Binding-site contacts:
Ligand atom OD2 contacts residue SER871 of chain 51.T at 3.2 Å (h-bond).
Ligand atom N contacts residue ASN47 of chain 51.U at 3.8 Å.
Ligand atom O contacts residue ARG46 of chain 51.U at 3.5 Å (salt-bridge).
Ligand atom CB contacts residue GLY42 of chain 51.U at 3.5 Å.
Ligand atom O contacts residue ARG666 of chain 51.T at 3.1 Å (salt-bridge).
Ligand atom CD1 contacts residue ALA20 of chain 51.U at 3.7 Å (hydrophobic).
Ligand atom CA contacts residue GLY42 of chain 51.U at 3.6 Å.
Ligand atom OD1 contacts residue ARG862 of chain 51.T at 3.1 Å.
Ligand atom CE1 contacts residue ASN634 of chain 51.T at 3.4 Å.
Ligand atom CD1 contacts residue ASN634 of chain 51.T at 3.6 Å.
Ligand atom C contacts residue GLY42 of chain 51.U at 3.5 Å.
Ligand atom OD1 contacts residue ALA762 of chain 51.T at 3.5 Å.
Ligand atom O contacts residue GLU911 of chain 51.T at 3.1 Å (salt-bridge).
Ligand atom O contacts residue ASN47 of chain 51.U at 3.3 Å (h-bond).
Ligand atom CB contacts residue GLY42 of chain 51.U at 3.7 Å.
Ligand atom CB contacts residue PHE45 of chain 51.U at 3.3 Å (hydrophobic).
Ligand atom CG2 contacts residue LEU637 of chain 51.T at 3.8 Å (hydrophobic).
Ligand atom O contacts residue GLY42 of chain 51.U at 2.9 Å (h-bond).
Ligand atom N contacts residue ARG46 of chain 51.U at 3.5 Å (salt-bridge).
Ligand atom CA contacts residue ASN47 of chain 51.U at 3.8 Å.
Ligand atom CD1 contacts residue SER21 of chain 51.U at 3.6 Å.
Ligand atom N contacts residue GLY42 of chain 51.U at 3.2 Å (h-bond).
Ligand atom CD1 contacts residue LEU637 of chain 51.T at 3.7 Å (hydrophobic).
Ligand atom ND2 contacts residue ARG666 of chain 51.T at 3.4 Å (salt-bridge).
Ligand atom N contacts residue SER871 of chain 51.T at 3.5 Å (h-bond).
Ligand atom OD2 contacts residue PRO864 of chain 51.T at 3.7 Å.
Ligand atom O contacts residue TYR636 of chain 51.T at 3.5 Å (h-bond).
Ligand atom CA contacts residue GLU911 of chain 51.T at 3.8 Å.
Ligand atom CA contacts residue TYR636 of chain 51.T at 3.7 Å (hydrophobic).
Ligand atom CZ contacts residue PHE633 of chain 51.T at 3.7 Å (hydrophobic).
Ligand atom CZ contacts residue ASN634 of chain 51.T at 3.8 Å.
Ligand atom N contacts residue TYR636 of chain 51.T at 3.8 Å.
Ligand atom OD1 contacts residue ALA874 of chain 51.T at 3.8 Å.
Ligand atom CG2 contacts residue TYR636 of chain 51.T at 3.4 Å (hydrophobic).
Ligand atom CA contacts residue PHE45 of chain 51.U at 3.6 Å (hydrophobic).
Ligand atom CG1 contacts residue GLU911 of chain 51.T at 3.7 Å.
Ligand atom O contacts residue TYR636 of chain 51.T at 3.1 Å (h-bond).
Ligand atom N contacts residue PHE45 of chain 51.U at 3.4 Å (h-bond).
Ligand atom C contacts residue GLU911 of chain 51.T at 3.3 Å.
Ligand atom CD1 contacts residue ARG33 of chain 51.U at 3.8 Å.

A protein and the small-molecule ligand that binds it are described below.
Small molecule (SMILES): CC[C@H](C)[C@H](NC(=O)[C@@H](N)CC(=O)O)C(=O)N[C@@H](CC(N)=O)C(=O)N[C@@H](Cc1ccccc1)C(=O)N[C@@H](CO)C(=O)N[C@@H](CO)C(=O)N[C@H](C=O)CC(C)C

Sequence of chain 51.T:
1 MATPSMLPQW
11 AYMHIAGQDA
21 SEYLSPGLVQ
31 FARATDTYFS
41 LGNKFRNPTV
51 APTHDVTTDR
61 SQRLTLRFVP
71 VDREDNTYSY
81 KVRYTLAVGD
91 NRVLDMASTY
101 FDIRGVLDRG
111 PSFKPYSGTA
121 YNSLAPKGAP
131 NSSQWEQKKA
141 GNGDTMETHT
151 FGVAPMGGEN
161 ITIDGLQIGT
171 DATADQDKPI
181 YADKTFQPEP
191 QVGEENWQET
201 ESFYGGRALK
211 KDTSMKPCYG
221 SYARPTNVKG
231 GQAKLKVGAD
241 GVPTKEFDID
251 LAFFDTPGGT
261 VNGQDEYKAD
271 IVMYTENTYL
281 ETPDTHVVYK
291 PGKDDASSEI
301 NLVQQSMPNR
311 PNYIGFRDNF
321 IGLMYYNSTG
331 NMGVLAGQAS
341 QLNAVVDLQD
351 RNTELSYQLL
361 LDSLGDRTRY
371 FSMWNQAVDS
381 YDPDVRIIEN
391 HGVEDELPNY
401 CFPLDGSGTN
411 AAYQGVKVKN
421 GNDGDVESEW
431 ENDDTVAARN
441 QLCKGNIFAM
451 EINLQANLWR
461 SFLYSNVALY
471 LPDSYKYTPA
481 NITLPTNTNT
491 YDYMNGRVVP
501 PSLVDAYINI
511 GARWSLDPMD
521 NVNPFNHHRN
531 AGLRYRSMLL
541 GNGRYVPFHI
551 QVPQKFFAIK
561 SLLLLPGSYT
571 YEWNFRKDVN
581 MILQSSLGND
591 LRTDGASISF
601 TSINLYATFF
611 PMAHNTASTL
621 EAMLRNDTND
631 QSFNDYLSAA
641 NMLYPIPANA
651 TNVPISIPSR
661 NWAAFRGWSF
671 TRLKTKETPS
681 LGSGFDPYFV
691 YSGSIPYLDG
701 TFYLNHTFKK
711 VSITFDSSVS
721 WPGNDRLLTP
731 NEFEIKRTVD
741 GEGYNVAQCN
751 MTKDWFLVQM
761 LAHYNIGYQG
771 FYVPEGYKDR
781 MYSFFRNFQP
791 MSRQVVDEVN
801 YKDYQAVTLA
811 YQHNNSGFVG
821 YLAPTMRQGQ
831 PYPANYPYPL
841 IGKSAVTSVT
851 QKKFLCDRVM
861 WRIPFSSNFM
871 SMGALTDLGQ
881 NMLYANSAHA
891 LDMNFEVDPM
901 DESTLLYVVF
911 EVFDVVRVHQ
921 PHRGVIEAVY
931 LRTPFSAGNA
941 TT

Sequence of chain 51.U:
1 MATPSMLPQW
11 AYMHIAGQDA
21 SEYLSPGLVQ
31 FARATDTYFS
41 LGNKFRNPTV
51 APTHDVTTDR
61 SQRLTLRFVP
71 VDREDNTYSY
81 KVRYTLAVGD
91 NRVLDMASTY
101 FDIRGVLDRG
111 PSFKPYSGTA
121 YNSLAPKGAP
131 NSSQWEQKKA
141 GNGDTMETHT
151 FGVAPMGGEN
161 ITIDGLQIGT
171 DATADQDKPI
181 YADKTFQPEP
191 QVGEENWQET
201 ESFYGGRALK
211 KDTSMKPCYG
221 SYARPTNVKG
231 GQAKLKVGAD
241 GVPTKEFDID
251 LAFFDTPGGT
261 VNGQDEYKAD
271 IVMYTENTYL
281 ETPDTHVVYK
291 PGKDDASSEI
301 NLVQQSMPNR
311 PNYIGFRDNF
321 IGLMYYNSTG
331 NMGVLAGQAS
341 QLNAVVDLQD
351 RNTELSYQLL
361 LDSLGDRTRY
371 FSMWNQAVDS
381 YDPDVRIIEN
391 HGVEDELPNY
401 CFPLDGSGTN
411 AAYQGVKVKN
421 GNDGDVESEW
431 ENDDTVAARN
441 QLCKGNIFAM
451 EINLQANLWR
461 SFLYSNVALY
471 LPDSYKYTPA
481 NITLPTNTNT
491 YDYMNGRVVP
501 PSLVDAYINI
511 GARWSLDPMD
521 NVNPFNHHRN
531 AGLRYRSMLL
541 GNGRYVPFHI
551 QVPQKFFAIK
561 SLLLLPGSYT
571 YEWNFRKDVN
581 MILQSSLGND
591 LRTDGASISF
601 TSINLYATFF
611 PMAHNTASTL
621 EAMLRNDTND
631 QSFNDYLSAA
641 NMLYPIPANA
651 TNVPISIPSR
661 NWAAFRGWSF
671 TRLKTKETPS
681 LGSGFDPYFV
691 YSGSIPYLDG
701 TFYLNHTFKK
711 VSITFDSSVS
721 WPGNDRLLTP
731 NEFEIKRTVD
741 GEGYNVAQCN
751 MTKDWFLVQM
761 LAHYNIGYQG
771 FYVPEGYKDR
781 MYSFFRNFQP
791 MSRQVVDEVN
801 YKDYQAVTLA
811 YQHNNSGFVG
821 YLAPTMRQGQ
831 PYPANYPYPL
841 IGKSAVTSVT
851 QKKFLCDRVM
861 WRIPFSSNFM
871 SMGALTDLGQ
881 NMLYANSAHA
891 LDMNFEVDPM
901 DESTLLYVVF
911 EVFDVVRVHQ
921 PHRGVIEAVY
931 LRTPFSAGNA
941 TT